Binding-site contacts:
Ligand atom C57 contacts residue CYS148 of chain 2.A at 2.6 Å (hydrophobic).
Ligand atom C51 contacts residue HIS41 of chain 2.A at 3.7 Å.
Ligand atom C65 contacts residue GLY165 of chain 2.A at 3.4 Å.
Ligand atom C63 contacts residue CYS148 of chain 2.A at 1.8 Å (hydrophobic).
Ligand atom C3 contacts residue GLU25 of chain 2.A at 3.3 Å.
Ligand atom C84 contacts residue GLY146 of chain 2.A at 3.2 Å.
Ligand atom O66 contacts residue GLY165 of chain 2.A at 3.5 Å (h-bond).
Ligand atom N49 contacts residue VAL163 of chain 2.A at 3.4 Å (h-bond).
Ligand atom O35 contacts residue GLY165 of chain 2.A at 3.1 Å (h-bond).
Ligand atom N69 contacts residue GLY165 of chain 2.A at 3.5 Å.
Ligand atom C65 contacts residue GLY164 of chain 2.A at 3.6 Å.
Ligand atom C7 contacts residue GLU72 of chain 2.A at 3.6 Å.
Ligand atom O86 contacts residue GLY146 of chain 2.A at 3.1 Å (h-bond).
Ligand atom C2 contacts residue ASN127 of chain 2.A at 3.6 Å.
Ligand atom N69 contacts residue THR143 of chain 2.A at 3.2 Å (h-bond).
Ligand atom C18 contacts residue LEU126 of chain 2.A at 3.4 Å (hydrophobic).
Ligand atom O88 contacts residue CYS148 of chain 2.A at 3.1 Å (h-bond).
Ligand atom O35 contacts residue GLY164 of chain 2.A at 3.2 Å.
Ligand atom O66 contacts residue THR143 of chain 2.A at 2.9 Å (h-bond).
Ligand atom O88 contacts residue GLY146 of chain 2.A at 3.1 Å (h-bond).
Ligand atom O88 contacts residue GLN147 of chain 2.A at 3.6 Å (h-bond).
Ligand atom O88 contacts residue GLU25 of chain 2.A at 3.3 Å (salt-bridge).
Ligand atom C5 contacts residue GLU25 of chain 2.A at 3.4 Å.
Ligand atom O19 contacts residue LEU128 of chain 2.A at 3.5 Å.
Ligand atom C18 contacts residue ASN127 of chain 2.A at 3.0 Å.
Ligand atom C37 contacts residue VAL163 of chain 2.A at 3.6 Å (hydrophobic).
Ligand atom C59 contacts residue CYS148 of chain 2.A at 3.0 Å (hydrophobic).
Ligand atom C16 contacts residue ASN127 of chain 2.A at 3.6 Å.
Ligand atom C53 contacts residue HIS41 of chain 2.A at 3.3 Å.
Ligand atom C59 contacts residue ARG144 of chain 2.A at 3.6 Å.
Ligand atom O19 contacts residue GLY129 of chain 2.A at 2.5 Å (h-bond).
Ligand atom O66 contacts residue GLY164 of chain 2.A at 3.4 Å.
Ligand atom N49 contacts residue CYS148 of chain 2.A at 2.8 Å (h-bond).
Ligand atom C7 contacts residue ARG40 of chain 2.A at 3.7 Å.
Ligand atom O66 contacts residue HIS162 of chain 2.A at 2.8 Å (h-bond).
Ligand atom C13 contacts residue ASN127 of chain 2.A at 3.6 Å.
Ligand atom C82 contacts residue CYS148 of chain 2.A at 3.1 Å (hydrophobic).
Ligand atom C9 contacts residue ARG40 of chain 2.A at 3.2 Å.
Ligand atom C65 contacts residue THR143 of chain 2.A at 3.7 Å.
Ligand atom N21 contacts residue GLY165 of chain 2.A at 3.1 Å (h-bond).

Sequence of chain 2.A:
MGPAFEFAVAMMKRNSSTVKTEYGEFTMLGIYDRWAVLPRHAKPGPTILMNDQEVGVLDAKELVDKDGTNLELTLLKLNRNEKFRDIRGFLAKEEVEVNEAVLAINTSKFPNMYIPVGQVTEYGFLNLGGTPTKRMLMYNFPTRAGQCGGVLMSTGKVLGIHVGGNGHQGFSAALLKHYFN

A small-molecule ligand and the protein it binds are described below.
Small molecule (SMILES): CCOC(=O)CC[C@H](C[C@@H]1CCNC1=O)NC(=O)[C@H](Cc1ccccc1)NC(=O)[C@@H](NC(=O)OCC1c2ccccc2-c2ccccc21)[C@@H](C)OC(C)(C)C